Sequence of chain 9.A:
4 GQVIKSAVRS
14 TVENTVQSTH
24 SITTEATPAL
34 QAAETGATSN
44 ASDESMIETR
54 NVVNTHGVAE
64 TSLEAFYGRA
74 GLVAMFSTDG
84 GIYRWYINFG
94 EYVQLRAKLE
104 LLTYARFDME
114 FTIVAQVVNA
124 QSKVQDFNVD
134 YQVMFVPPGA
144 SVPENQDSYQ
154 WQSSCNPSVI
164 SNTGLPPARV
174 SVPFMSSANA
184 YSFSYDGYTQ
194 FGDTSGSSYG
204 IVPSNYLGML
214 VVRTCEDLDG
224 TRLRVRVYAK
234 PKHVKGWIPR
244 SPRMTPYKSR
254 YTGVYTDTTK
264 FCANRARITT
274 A

Sequence of chain 9.C:
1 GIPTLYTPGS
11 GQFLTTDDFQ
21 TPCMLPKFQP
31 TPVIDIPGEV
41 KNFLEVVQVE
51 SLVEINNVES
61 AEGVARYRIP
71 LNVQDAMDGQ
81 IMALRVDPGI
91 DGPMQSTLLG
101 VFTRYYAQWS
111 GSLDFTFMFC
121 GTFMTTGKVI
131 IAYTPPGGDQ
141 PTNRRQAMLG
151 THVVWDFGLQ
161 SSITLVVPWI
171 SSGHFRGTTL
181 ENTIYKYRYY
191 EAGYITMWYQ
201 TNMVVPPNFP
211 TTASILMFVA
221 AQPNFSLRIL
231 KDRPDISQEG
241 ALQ

This protein binds this small molecule.
Small molecule (SMILES): N[C@@H](CS)C(=O)O

Sequence of chain 8.A:
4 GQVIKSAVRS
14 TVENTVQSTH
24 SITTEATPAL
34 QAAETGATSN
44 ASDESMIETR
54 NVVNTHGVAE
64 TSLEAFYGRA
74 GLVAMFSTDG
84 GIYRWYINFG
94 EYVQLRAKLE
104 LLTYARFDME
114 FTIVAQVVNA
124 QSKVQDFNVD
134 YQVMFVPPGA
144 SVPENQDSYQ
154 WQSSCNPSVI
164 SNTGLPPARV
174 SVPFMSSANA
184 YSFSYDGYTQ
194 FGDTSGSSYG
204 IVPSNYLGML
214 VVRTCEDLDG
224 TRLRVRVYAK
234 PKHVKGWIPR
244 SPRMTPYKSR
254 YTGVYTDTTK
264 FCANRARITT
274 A

Binding-site contacts:
Ligand atom SG contacts residue ALA241 of chain 9.C at 3.5 Å (h-bond).
Ligand atom C contacts residue ASP150 of chain 8.A at 3.8 Å.
Ligand atom CA contacts residue SER151 of chain 8.A at 4.0 Å.
Ligand atom C contacts residue TYR95 of chain 9.A at 4.5 Å (hydrophobic).
Ligand atom O contacts residue TYR152 of chain 8.A at 3.6 Å.
Ligand atom C contacts residue GLY1 of chain 9.E at 1.3 Å.
Ligand atom C contacts residue GLN155 of chain 8.A at 4.2 Å.
Ligand atom CA contacts residue GLY1 of chain 9.E at 2.4 Å.
Ligand atom C contacts residue TYR152 of chain 8.A at 3.6 Å (hydrophobic).
Ligand atom C contacts residue SER151 of chain 8.A at 3.9 Å.
Ligand atom CA contacts residue TYR152 of chain 8.A at 3.8 Å (hydrophobic).
Ligand atom CB contacts residue GLU239 of chain 9.C at 4.0 Å.
Ligand atom CA contacts residue GLU239 of chain 9.C at 3.9 Å.
Ligand atom CB contacts residue MET78 of chain 9.A at 3.9 Å (hydrophobic).
Ligand atom O contacts residue GLY1 of chain 9.E at 2.2 Å (h-bond).
Ligand atom SG contacts residue TYR95 of chain 9.A at 3.8 Å.
Ligand atom N contacts residue TYR152 of chain 8.A at 3.5 Å.
Ligand atom O contacts residue TYR95 of chain 9.A at 3.6 Å.
Ligand atom C contacts residue MET78 of chain 9.A at 4.2 Å (hydrophobic).
Ligand atom SG contacts residue MET78 of chain 9.A at 3.8 Å.
Ligand atom N contacts residue ASP150 of chain 8.A at 4.4 Å.
Ligand atom SG contacts residue GLY240 of chain 9.C at 4.0 Å.
Ligand atom N contacts residue GLU239 of chain 9.C at 3.0 Å (salt-bridge).
Ligand atom N contacts residue GLN155 of chain 8.A at 4.3 Å.
Ligand atom SG contacts residue GLU239 of chain 9.C at 4.3 Å.
Ligand atom CB contacts residue ASP150 of chain 8.A at 3.6 Å.
Ligand atom N contacts residue GLY1 of chain 9.E at 3.7 Å.
Ligand atom N contacts residue GLN238 of chain 9.C at 3.8 Å.
Ligand atom O contacts residue GLN155 of chain 8.A at 3.0 Å (h-bond).
Ligand atom CB contacts residue GLY1 of chain 9.E at 3.1 Å.
Ligand atom O contacts residue LEU75 of chain 9.A at 4.4 Å.
Ligand atom SG contacts residue GLY1 of chain 9.E at 4.2 Å.
Ligand atom CA contacts residue ASP150 of chain 8.A at 3.3 Å.